Binding-site contacts:
Ligand atom C2 contacts residue SER437 of chain 1.K at 1.5 Å.
Ligand atom C4 contacts residue SER437 of chain 1.K at 3.5 Å.
Ligand atom C6 contacts residue SER437 of chain 1.K at 3.1 Å.
Ligand atom O1B contacts residue SER398 of chain 1.K at 4.3 Å.
Ligand atom C5 contacts residue SER437 of chain 1.K at 3.9 Å.
Ligand atom C1 contacts residue SER398 of chain 1.K at 4.3 Å.
Ligand atom C1 contacts residue SER437 of chain 1.K at 2.3 Å.
Ligand atom C3 contacts residue SER437 of chain 1.K at 2.7 Å.
Ligand atom C7 contacts residue SER437 of chain 1.K at 4.3 Å.
Ligand atom C1 contacts residue VAL397 of chain 1.K at 4.1 Å (hydrophobic).
Ligand atom C4 contacts residue SER438 of chain 1.K at 4.0 Å.
Ligand atom O1A contacts residue SER437 of chain 1.K at 2.7 Å (h-bond).
Ligand atom O8 contacts residue ASN396 of chain 1.K at 4.3 Å.
Ligand atom C8 contacts residue SER437 of chain 1.K at 4.4 Å.
Ligand atom O6 contacts residue SER437 of chain 1.K at 2.2 Å (h-bond).
Ligand atom O1A contacts residue VAL397 of chain 1.K at 3.2 Å (h-bond).
Ligand atom O1A contacts residue SER398 of chain 1.K at 3.2 Å.
Ligand atom O8 contacts residue SER437 of chain 1.K at 3.6 Å (h-bond).
Ligand atom O1B contacts residue SER437 of chain 1.K at 3.1 Å.
Ligand atom C2 contacts residue SER438 of chain 1.K at 4.2 Å.
Ligand atom C6 contacts residue SER438 of chain 1.K at 4.5 Å.

This protein binds this small molecule.
Small molecule (SMILES): C[C@H](O)[C@H](N)[C@@H]1O[C@](O)(C(=O)O)C[C@H](O)[C@@H]1N

Sequence of chain 1.K:
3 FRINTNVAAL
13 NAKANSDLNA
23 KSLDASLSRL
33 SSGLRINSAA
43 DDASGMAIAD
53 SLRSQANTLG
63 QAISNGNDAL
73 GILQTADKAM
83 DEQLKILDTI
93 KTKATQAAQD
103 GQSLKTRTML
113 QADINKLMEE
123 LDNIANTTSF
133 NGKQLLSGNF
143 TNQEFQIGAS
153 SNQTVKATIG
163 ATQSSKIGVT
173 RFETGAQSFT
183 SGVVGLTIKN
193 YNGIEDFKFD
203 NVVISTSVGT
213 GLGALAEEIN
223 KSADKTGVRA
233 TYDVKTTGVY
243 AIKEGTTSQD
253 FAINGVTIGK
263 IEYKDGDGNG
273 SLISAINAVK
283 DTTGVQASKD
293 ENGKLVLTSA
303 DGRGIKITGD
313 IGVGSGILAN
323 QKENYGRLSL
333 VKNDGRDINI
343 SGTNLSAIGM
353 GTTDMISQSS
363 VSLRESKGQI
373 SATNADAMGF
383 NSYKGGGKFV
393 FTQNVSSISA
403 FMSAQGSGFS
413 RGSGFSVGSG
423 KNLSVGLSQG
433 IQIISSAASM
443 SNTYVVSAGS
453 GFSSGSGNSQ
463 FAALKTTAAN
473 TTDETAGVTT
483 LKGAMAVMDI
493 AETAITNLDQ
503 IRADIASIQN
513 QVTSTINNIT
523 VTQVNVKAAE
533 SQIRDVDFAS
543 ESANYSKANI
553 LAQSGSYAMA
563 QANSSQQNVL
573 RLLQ